Sequence of chain 1.A:
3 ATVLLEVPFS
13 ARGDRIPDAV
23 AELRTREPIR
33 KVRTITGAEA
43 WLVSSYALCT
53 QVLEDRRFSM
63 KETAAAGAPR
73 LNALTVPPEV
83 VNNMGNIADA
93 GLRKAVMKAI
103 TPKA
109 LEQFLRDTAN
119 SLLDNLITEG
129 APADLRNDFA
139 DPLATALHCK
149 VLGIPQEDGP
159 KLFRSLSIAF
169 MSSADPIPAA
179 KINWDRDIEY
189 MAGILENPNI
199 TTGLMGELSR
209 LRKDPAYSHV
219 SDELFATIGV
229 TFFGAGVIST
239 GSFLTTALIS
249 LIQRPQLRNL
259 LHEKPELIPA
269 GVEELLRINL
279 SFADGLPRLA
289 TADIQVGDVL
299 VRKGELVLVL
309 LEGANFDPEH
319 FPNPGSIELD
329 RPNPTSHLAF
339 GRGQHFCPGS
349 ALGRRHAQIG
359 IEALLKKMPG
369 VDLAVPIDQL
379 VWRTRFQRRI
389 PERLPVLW

Binding-site contacts:
Ligand atom C5 contacts residue GLY232 of chain 1.A at 4.1 Å.
Ligand atom N2 contacts residue PHE168 of chain 1.A at 4.4 Å.
Ligand atom C4 contacts residue PHE168 of chain 1.A at 3.8 Å (hydrophobic).
Ligand atom I4 contacts residue PHE168 of chain 1.A at 4.2 Å.
Ligand atom C5 contacts residue VAL228 of chain 1.A at 3.8 Å (hydrophobic).
Ligand atom C3 contacts residue PHE168 of chain 1.A at 4.3 Å (hydrophobic).
Ligand atom N1 contacts residue ALA167 of chain 1.A at 4.2 Å.
Ligand atom N1 contacts residue PHE168 of chain 1.A at 4.1 Å.
Ligand atom N1 contacts residue VAL228 of chain 1.A at 4.1 Å.
Ligand atom N1 contacts residue TRP182 of chain 1.A at 4.2 Å.
Ligand atom N2 contacts residue TRP182 of chain 1.A at 4.0 Å.
Ligand atom C3 contacts residue VAL78 of chain 1.A at 3.4 Å (hydrophobic).
Ligand atom C3 contacts residue TRP182 of chain 1.A at 4.2 Å (hydrophobic).
Ligand atom I4 contacts residue THR229 of chain 1.A at 4.2 Å.
Ligand atom N2 contacts residue ALA167 of chain 1.A at 3.8 Å.
Ligand atom C4 contacts residue THR229 of chain 1.A at 4.3 Å.
Ligand atom C5 contacts residue ALA233 of chain 1.A at 4.5 Å (hydrophobic).
Ligand atom C5 contacts residue THR229 of chain 1.A at 3.8 Å.
Ligand atom C4 contacts residue VAL78 of chain 1.A at 4.3 Å (hydrophobic).
Ligand atom N2 contacts residue VAL78 of chain 1.A at 4.2 Å.
Ligand atom C5 contacts residue PHE168 of chain 1.A at 3.8 Å (hydrophobic).

The protein below binds the small molecule below.
Small molecule (SMILES): Ic1cn[nH]c1